Binding-site contacts:
Ligand atom C05 contacts residue VAL296 of chain 1.B at 3.7 Å (hydrophobic).
Ligand atom N14 contacts residue HEM1 of chain 1.P at 3.9 Å.
Ligand atom N01 contacts residue GLU321 of chain 1.B at 2.7 Å (salt-bridge).
Ligand atom C06 contacts residue GLU321 of chain 1.B at 3.6 Å.
Ligand atom C12 contacts residue GLN207 of chain 1.B at 4.0 Å.
Ligand atom C09 contacts residue GLU321 of chain 1.B at 3.8 Å.
Ligand atom C04 contacts residue HEM1 of chain 1.P at 3.9 Å.
Ligand atom C02 contacts residue HEM1 of chain 1.P at 3.6 Å.
Ligand atom C10 contacts residue GLN207 of chain 1.B at 3.9 Å.
Ligand atom C10 contacts residue VAL296 of chain 1.B at 3.6 Å (hydrophobic).
Ligand atom C09 contacts residue VAL296 of chain 1.B at 4.1 Å (hydrophobic).
Ligand atom C10 contacts residue HEM1 of chain 1.P at 3.7 Å.
Ligand atom C06 contacts residue HEM1 of chain 1.P at 4.0 Å.
Ligand atom N02 contacts residue HEM1 of chain 1.P at 3.4 Å.
Ligand atom C07 contacts residue SER314 of chain 1.B at 4.0 Å.
Ligand atom C15 contacts residue HEM1 of chain 1.P at 3.4 Å.
Ligand atom N02 contacts residue TYR317 of chain 1.B at 3.7 Å.
Ligand atom C07 contacts residue GLY315 of chain 1.B at 3.6 Å.
Ligand atom N02 contacts residue TRP316 of chain 1.B at 3.0 Å (h-bond).
Ligand atom C03 contacts residue PRO294 of chain 1.B at 3.7 Å (hydrophobic).
Ligand atom C07 contacts residue PHE313 of chain 1.B at 3.7 Å (hydrophobic).
Ligand atom C13 contacts residue HEM1 of chain 1.P at 3.4 Å.
Ligand atom C08 contacts residue GLU321 of chain 1.B at 3.7 Å.
Ligand atom N02 contacts residue MET318 of chain 1.B at 4.0 Å.
Ligand atom C04 contacts residue PRO294 of chain 1.B at 4.0 Å (hydrophobic).
Ligand atom C12 contacts residue HEM1 of chain 1.P at 3.5 Å.
Ligand atom C07 contacts residue PRO294 of chain 1.B at 3.7 Å (hydrophobic).
Ligand atom C09 contacts residue HEM1 of chain 1.P at 4.0 Å.
Ligand atom C02 contacts residue GLU321 of chain 1.B at 3.5 Å.
Ligand atom N01 contacts residue HEM1 of chain 1.P at 3.8 Å.
Ligand atom N02 contacts residue GLU321 of chain 1.B at 2.7 Å (salt-bridge).
Ligand atom C07 contacts residue HEM1 of chain 1.P at 3.5 Å.
Ligand atom C02 contacts residue TRP316 of chain 1.B at 3.9 Å (hydrophobic).
Ligand atom C16 contacts residue HEM1 of chain 1.P at 3.1 Å.
Ligand atom N02 contacts residue PRO294 of chain 1.B at 4.0 Å.
Ligand atom C02 contacts residue PRO294 of chain 1.B at 4.0 Å (hydrophobic).
Ligand atom N11 contacts residue HEM1 of chain 1.P at 3.2 Å (h-bond).
Ligand atom C03 contacts residue HEM1 of chain 1.P at 3.3 Å.
Ligand atom C08 contacts residue HEM1 of chain 1.P at 3.4 Å.
Ligand atom C03 contacts residue TRP316 of chain 1.B at 4.0 Å (hydrophobic).

This small molecule binds to this protein.
Small molecule (SMILES): Cc1cc(N)nc(CCCN2CCN(C)CC2)c1

Sequence of chain 1.B:
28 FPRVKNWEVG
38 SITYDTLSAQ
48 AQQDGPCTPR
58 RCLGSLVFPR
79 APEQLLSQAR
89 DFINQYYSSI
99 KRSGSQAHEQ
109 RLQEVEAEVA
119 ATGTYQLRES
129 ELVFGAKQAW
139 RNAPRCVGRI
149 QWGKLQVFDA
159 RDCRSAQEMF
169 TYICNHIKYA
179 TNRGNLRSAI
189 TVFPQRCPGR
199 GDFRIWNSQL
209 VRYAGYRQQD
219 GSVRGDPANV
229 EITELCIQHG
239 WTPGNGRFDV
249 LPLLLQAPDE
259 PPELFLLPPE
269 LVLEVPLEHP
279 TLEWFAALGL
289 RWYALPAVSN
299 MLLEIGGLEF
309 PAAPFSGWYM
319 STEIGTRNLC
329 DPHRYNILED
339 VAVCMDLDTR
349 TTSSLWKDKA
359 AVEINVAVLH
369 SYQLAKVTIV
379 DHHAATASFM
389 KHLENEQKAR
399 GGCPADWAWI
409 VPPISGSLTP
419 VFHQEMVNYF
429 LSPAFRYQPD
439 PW